Sequence of chain 2.A:
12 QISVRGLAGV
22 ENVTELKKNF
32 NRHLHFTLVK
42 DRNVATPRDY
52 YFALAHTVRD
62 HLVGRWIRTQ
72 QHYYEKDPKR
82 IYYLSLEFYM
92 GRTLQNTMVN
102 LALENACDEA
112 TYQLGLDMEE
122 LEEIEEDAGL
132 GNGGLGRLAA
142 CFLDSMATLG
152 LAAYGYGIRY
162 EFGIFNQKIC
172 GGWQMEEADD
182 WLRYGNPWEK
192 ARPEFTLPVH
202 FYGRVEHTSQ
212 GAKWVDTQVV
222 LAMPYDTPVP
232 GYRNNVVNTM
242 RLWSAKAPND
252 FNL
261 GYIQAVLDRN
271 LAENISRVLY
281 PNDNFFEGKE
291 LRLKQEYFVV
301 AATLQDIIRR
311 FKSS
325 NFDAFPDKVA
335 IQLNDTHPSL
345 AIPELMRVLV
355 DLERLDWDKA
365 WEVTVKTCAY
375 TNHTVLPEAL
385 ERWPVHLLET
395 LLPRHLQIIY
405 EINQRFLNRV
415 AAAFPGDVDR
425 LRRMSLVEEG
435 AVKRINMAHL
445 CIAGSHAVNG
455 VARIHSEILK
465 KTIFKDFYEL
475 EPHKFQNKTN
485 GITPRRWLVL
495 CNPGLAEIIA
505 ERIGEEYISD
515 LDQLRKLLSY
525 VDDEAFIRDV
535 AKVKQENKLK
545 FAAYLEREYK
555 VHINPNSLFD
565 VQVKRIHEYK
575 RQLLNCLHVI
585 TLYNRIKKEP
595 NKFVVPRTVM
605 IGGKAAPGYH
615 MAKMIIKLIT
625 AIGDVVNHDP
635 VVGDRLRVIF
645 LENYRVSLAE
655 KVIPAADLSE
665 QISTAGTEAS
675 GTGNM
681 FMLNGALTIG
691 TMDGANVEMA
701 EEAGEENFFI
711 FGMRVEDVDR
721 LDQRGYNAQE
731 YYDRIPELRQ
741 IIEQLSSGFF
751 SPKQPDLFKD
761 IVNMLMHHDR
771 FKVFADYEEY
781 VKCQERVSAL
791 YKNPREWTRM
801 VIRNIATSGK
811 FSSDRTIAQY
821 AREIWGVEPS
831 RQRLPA

Binding-site contacts:
Ligand atom C12 contacts residue ASN282 of chain 2.A at 2.9 Å.
Ligand atom O3 contacts residue GLY675 of chain 2.A at 3.1 Å (h-bond).
Ligand atom C12 contacts residue ARG292 of chain 2.A at 3.6 Å.
Ligand atom O2 contacts residue TYR573 of chain 2.A at 3.1 Å (h-bond).
Ligand atom S1 contacts residue ASP283 of chain 2.A at 3.1 Å (salt-bridge).
Ligand atom C8 contacts residue ASN284 of chain 2.A at 3.5 Å.
Ligand atom O2 contacts residue GLU672 of chain 2.A at 3.2 Å (salt-bridge).
Ligand atom C9 contacts residue ASN284 of chain 2.A at 3.7 Å.
Ligand atom N3 contacts residue ASN284 of chain 2.A at 3.6 Å (h-bond).
Ligand atom C14 contacts residue ASN282 of chain 2.A at 3.2 Å.
Ligand atom C7 contacts residue LEU136 of chain 2.A at 3.6 Å (hydrophobic).
Ligand atom C10 contacts residue HIS341 of chain 2.A at 3.7 Å.
Ligand atom O4 contacts residue ASN484 of chain 2.A at 3.5 Å (h-bond).
Ligand atom O5 contacts residue HIS377 of chain 2.A at 3.7 Å.
Ligand atom C14 contacts residue GLU88 of chain 2.A at 3.4 Å.
Ligand atom S1 contacts residue LEU136 of chain 2.A at 3.4 Å (h-bond).
Ligand atom O6 contacts residue HIS377 of chain 2.A at 2.7 Å (h-bond).
Ligand atom CL1 contacts residue ALA383 of chain 2.A at 3.4 Å.
Ligand atom O6 contacts residue ASN484 of chain 2.A at 2.7 Å (h-bond).
Ligand atom O4 contacts residue SER674 of chain 2.A at 3.6 Å.
Ligand atom C6 contacts residue GLY135 of chain 2.A at 3.6 Å.
Ligand atom C7 contacts residue ASN284 of chain 2.A at 3.6 Å.
Ligand atom O3 contacts residue SER674 of chain 2.A at 3.0 Å (h-bond).
Ligand atom C5 contacts residue GLY135 of chain 2.A at 3.7 Å.
Ligand atom N1 contacts residue HIS377 of chain 2.A at 3.7 Å.
Ligand atom CL1 contacts residue PHE285 of chain 2.A at 3.6 Å.
Ligand atom C6 contacts residue ASN484 of chain 2.A at 3.3 Å.
Ligand atom C2 contacts residue HIS377 of chain 2.A at 3.4 Å.
Ligand atom O3 contacts residue ALA673 of chain 2.A at 3.3 Å (h-bond).
Ligand atom O5 contacts residue LEU136 of chain 2.A at 3.6 Å.
Ligand atom C11 contacts residue ASN282 of chain 2.A at 3.5 Å.
Ligand atom C3 contacts residue GLU672 of chain 2.A at 3.5 Å.
Ligand atom C11 contacts residue PHE285 of chain 2.A at 3.5 Å (hydrophobic).
Ligand atom C9 contacts residue ASN282 of chain 2.A at 3.7 Å.
Ligand atom O4 contacts residue GLY675 of chain 2.A at 2.8 Å (h-bond).
Ligand atom C13 contacts residue GLU88 of chain 2.A at 3.1 Å.
Ligand atom O2 contacts residue ASN284 of chain 2.A at 3.4 Å (h-bond).
Ligand atom C13 contacts residue ASN282 of chain 2.A at 2.7 Å.
Ligand atom C6 contacts residue HIS377 of chain 2.A at 3.4 Å.
Ligand atom O3 contacts residue GLU672 of chain 2.A at 2.9 Å (salt-bridge).

This protein binds this small molecule.
Small molecule (SMILES): OC[C@H]1O[C@@H](NC(=S)N/N=C/c2ccccc2Cl)[C@H](O)[C@@H](O)[C@@H]1O